This protein binds this small molecule.
Small molecule (SMILES): O=C(CN1Cc2ccc(Cl)cc2[C@H](C(=O)Nc2cncc3ccccc23)C1)Nc1cccc(N2CCOCC2)c1

Sequence of chain 1.B:
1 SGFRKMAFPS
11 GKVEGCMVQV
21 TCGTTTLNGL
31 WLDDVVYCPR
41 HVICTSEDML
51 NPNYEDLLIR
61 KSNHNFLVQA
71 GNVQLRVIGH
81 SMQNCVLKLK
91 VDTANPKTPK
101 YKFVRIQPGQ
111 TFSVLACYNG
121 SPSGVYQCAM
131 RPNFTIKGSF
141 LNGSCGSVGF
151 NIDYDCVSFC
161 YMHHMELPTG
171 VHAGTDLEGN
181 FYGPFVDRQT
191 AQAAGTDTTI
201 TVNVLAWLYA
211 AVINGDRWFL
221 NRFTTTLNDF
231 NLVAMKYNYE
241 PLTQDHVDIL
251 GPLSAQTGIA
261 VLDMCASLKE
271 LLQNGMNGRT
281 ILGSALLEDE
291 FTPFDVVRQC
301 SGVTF

Sequence of chain 1.A:
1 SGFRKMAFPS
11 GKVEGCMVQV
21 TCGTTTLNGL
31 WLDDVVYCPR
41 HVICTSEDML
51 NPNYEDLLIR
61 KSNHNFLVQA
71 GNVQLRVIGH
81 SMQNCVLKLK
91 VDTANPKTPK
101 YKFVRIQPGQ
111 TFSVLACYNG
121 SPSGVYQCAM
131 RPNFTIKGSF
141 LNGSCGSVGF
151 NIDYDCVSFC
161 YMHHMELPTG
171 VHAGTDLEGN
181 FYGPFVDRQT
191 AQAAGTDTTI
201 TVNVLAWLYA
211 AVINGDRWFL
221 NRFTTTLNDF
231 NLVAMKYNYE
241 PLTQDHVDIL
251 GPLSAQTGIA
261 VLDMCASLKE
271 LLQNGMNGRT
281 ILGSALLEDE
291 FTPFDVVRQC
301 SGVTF

Binding-site contacts:
Ligand atom C6 contacts residue HIS163 of chain 1.A at 3.3 Å.
Ligand atom C10 contacts residue ASN142 of chain 1.A at 3.8 Å.
Ligand atom CL contacts residue MET165 of chain 1.A at 3.7 Å.
Ligand atom C20 contacts residue MET165 of chain 1.A at 3.5 Å (hydrophobic).
Ligand atom C19 contacts residue HIS41 of chain 1.A at 3.8 Å.
Ligand atom CL contacts residue HIS164 of chain 1.A at 3.9 Å.
Ligand atom C7 contacts residue GLU166 of chain 1.A at 3.5 Å.
Ligand atom C9 contacts residue ASN142 of chain 1.A at 3.7 Å.
Ligand atom C19 contacts residue MET49 of chain 1.A at 3.8 Å (hydrophobic).
Ligand atom C7 contacts residue PHE140 of chain 1.A at 3.5 Å (hydrophobic).
Ligand atom N2 contacts residue PHE140 of chain 1.A at 3.8 Å.
Ligand atom C9 contacts residue PHE140 of chain 1.A at 3.6 Å (hydrophobic).
Ligand atom N2 contacts residue SER144 of chain 1.A at 3.6 Å (h-bond).
Ligand atom CL contacts residue HIS41 of chain 1.A at 3.6 Å.
Ligand atom C17 contacts residue MET165 of chain 1.A at 3.9 Å (hydrophobic).
Ligand atom C9 contacts residue LEU141 of chain 1.A at 3.7 Å (hydrophobic).
Ligand atom CL contacts residue ASP187 of chain 1.A at 3.5 Å.
Ligand atom C8 contacts residue GLU166 of chain 1.A at 3.7 Å.
Ligand atom C16 contacts residue MET49 of chain 1.A at 3.7 Å (hydrophobic).
Ligand atom C7 contacts residue LEU141 of chain 1.A at 3.7 Å (hydrophobic).
Ligand atom C8 contacts residue ASN142 of chain 1.A at 3.9 Å.
Ligand atom C6 contacts residue CYS145 of chain 1.A at 3.8 Å (hydrophobic).
Ligand atom C17 contacts residue MET49 of chain 1.A at 3.4 Å (hydrophobic).
Ligand atom C7 contacts residue HIS163 of chain 1.A at 3.9 Å.
Ligand atom O1 contacts residue MET165 of chain 1.A at 3.4 Å.
Ligand atom C11 contacts residue ASN142 of chain 1.A at 3.8 Å.
Ligand atom C30 contacts residue GLU166 of chain 1.A at 3.4 Å.
Ligand atom C8 contacts residue LEU141 of chain 1.A at 3.7 Å (hydrophobic).
Ligand atom C2 contacts residue DMS1 of chain 1.L at 3.7 Å.
Ligand atom N2 contacts residue HIS163 of chain 1.A at 2.7 Å (h-bond).
Ligand atom N1 contacts residue CYS145 of chain 1.A at 3.7 Å.
Ligand atom C12 contacts residue ASN142 of chain 1.A at 3.8 Å.
Ligand atom O1 contacts residue GLU166 of chain 1.A at 3.3 Å (salt-bridge).
Ligand atom C28 contacts residue GLU166 of chain 1.A at 3.4 Å.
Ligand atom C20 contacts residue MET49 of chain 1.A at 3.4 Å (hydrophobic).
Ligand atom C29 contacts residue GLU166 of chain 1.A at 3.5 Å.
Ligand atom C6 contacts residue GLU166 of chain 1.A at 3.9 Å.
Ligand atom C19 contacts residue MET165 of chain 1.A at 3.5 Å (hydrophobic).
Ligand atom C9 contacts residue GLU166 of chain 1.A at 3.4 Å.
Ligand atom C19 contacts residue HIS164 of chain 1.A at 3.3 Å.